The small molecule below binds the protein below.
Small molecule (SMILES): CC(=O)N[C@@H]1[C@@H](O)[C@H](O)[C@@H](CO)O[C@H]1O

Sequence of chain 1.C:
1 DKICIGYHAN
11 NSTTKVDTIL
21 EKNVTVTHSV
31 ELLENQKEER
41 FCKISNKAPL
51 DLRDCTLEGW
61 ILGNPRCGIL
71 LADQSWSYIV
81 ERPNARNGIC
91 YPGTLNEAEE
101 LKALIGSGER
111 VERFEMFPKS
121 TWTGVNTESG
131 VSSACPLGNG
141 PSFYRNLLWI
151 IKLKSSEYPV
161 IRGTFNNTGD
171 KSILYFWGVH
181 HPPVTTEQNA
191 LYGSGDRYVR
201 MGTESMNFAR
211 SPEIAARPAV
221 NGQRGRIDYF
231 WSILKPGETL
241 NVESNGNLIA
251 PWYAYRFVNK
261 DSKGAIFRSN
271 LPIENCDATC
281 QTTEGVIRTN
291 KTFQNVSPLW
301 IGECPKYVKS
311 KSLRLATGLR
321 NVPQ

Binding-site contacts:
Ligand atom C1 contacts residue GLY237 of chain 1.C at 4.5 Å.
Ligand atom C5 contacts residue THR168 of chain 1.C at 4.2 Å.
Ligand atom C4 contacts residue ASN166 of chain 1.C at 4.3 Å.
Ligand atom C8 contacts residue THR239 of chain 1.C at 4.2 Å.
Ligand atom O7 contacts residue ASN166 of chain 1.C at 3.6 Å (h-bond).
Ligand atom O5 contacts residue ASN166 of chain 1.C at 2.4 Å (h-bond).
Ligand atom C5 contacts residue GLY237 of chain 1.C at 4.4 Å.
Ligand atom C3 contacts residue ASN166 of chain 1.C at 3.9 Å.
Ligand atom C1 contacts residue THR239 of chain 1.C at 4.1 Å.
Ligand atom C7 contacts residue ASN166 of chain 1.C at 3.5 Å.
Ligand atom N2 contacts residue ASN166 of chain 1.C at 3.0 Å (h-bond).
Ligand atom C5 contacts residue ASN166 of chain 1.C at 3.7 Å.
Ligand atom C1 contacts residue THR168 of chain 1.C at 4.2 Å.
Ligand atom C7 contacts residue THR239 of chain 1.C at 4.4 Å.
Ligand atom O5 contacts residue THR168 of chain 1.C at 3.3 Å.
Ligand atom C1 contacts residue ASN166 of chain 1.C at 1.5 Å.
Ligand atom N2 contacts residue THR239 of chain 1.C at 3.8 Å.
Ligand atom C2 contacts residue ASN166 of chain 1.C at 2.6 Å.
Ligand atom C6 contacts residue THR168 of chain 1.C at 3.9 Å.